This protein binds this small molecule.
Small molecule (SMILES): Cc1cn([C@H]2C[C@H](O)[C@@H](CO[P](=O)(O)O[C@H]3C[C@H](n4cnc5c(=O)[nH]c(N)nc54)O[C@@H]3CO[P](=O)(O)O[C@H]3C[C@H](n4ccc(N)nc4=O)O[C@@H]3COP(=O)=O)O2)c(=O)[nH]c1=O

Binding-site contacts:
Ligand atom C6 contacts residue LEU175 of chain 2.I at 3.7 Å (hydrophobic).
Ligand atom P contacts residue LYS165 of chain 2.E at 3.9 Å.
Ligand atom N7 contacts residue LYS115 of chain 2.I at 2.9 Å (salt-bridge).
Ligand atom OP1 contacts residue LYS164 of chain 2.E at 3.4 Å.
Ligand atom O3' contacts residue ARG61 of chain 2.I at 4.0 Å.
Ligand atom C5' contacts residue LEU113 of chain 2.I at 4.0 Å (hydrophobic).
Ligand atom OP1 contacts residue ALA163 of chain 2.E at 3.9 Å.
Ligand atom OP2 contacts residue LYS115 of chain 2.I at 3.9 Å.
Ligand atom O6 contacts residue LYS173 of chain 2.I at 2.9 Å (salt-bridge).
Ligand atom N9 contacts residue LEU175 of chain 2.I at 3.8 Å.
Ligand atom OP1 contacts residue PHE52 of chain 3.G at 3.0 Å (h-bond).
Ligand atom C4 contacts residue LEU175 of chain 2.I at 3.8 Å (hydrophobic).
Ligand atom N7 contacts residue LEU175 of chain 2.I at 4.0 Å.
Ligand atom O6 contacts residue LEU175 of chain 2.I at 3.9 Å.
Ligand atom O2 contacts residue THR59 of chain 2.I at 3.4 Å (h-bond).
Ligand atom C7 contacts residue PHE52 of chain 3.G at 3.9 Å (hydrophobic).
Ligand atom P contacts residue ARG61 of chain 2.I at 3.7 Å.
Ligand atom C8 contacts residue LEU175 of chain 2.I at 3.9 Å (hydrophobic).
Ligand atom O6 contacts residue LYS115 of chain 2.I at 3.4 Å (salt-bridge).
Ligand atom N7 contacts residue TYR244 of chain 2.I at 3.9 Å.
Ligand atom C2 contacts residue GLN246 of chain 2.I at 3.8 Å.
Ligand atom C6 contacts residue LYS173 of chain 2.I at 3.9 Å.
Ligand atom C5 contacts residue LYS115 of chain 2.I at 3.7 Å.
Ligand atom C2 contacts residue THR59 of chain 2.I at 3.5 Å.
Ligand atom O5' contacts residue TYR244 of chain 2.I at 3.9 Å.
Ligand atom C5 contacts residue LYS173 of chain 2.I at 3.8 Å.
Ligand atom OP2 contacts residue TYR244 of chain 2.I at 3.1 Å (h-bond).
Ligand atom OP2 contacts residue LYS165 of chain 2.E at 3.1 Å (salt-bridge).
Ligand atom OP1 contacts residue LYS165 of chain 2.E at 2.8 Å (salt-bridge).
Ligand atom C6 contacts residue LYS115 of chain 2.I at 3.9 Å.
Ligand atom C5 contacts residue LEU175 of chain 2.I at 3.9 Å (hydrophobic).
Ligand atom O4 contacts residue ARG56 of chain 3.G at 3.1 Å (salt-bridge).
Ligand atom N4 contacts residue LYS173 of chain 2.I at 3.7 Å.
Ligand atom N3 contacts residue THR59 of chain 2.I at 3.4 Å (h-bond).
Ligand atom O3' contacts residue LYS112 of chain 2.I at 3.2 Å.
Ligand atom O2 contacts residue GLN246 of chain 2.I at 2.6 Å (h-bond).
Ligand atom C2' contacts residue TYR244 of chain 2.I at 3.7 Å (hydrophobic).
Ligand atom C8 contacts residue LYS115 of chain 2.I at 4.0 Å.
Ligand atom OP2 contacts residue ARG61 of chain 2.I at 2.8 Å (salt-bridge).
Ligand atom C8 contacts residue TYR244 of chain 2.I at 3.2 Å (hydrophobic).

Sequence of chain 3.G:
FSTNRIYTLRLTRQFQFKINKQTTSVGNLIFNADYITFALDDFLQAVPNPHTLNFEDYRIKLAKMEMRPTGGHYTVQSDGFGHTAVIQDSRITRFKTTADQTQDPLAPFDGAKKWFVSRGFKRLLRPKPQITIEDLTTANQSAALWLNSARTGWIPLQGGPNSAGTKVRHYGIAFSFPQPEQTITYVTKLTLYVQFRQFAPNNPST

Sequence of chain 2.E:
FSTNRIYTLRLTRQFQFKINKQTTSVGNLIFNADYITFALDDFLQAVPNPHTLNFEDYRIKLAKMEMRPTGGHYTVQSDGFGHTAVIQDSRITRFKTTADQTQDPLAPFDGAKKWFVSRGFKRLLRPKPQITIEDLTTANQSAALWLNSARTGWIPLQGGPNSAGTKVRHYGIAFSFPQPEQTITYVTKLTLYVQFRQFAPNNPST

Sequence of chain 2.I:
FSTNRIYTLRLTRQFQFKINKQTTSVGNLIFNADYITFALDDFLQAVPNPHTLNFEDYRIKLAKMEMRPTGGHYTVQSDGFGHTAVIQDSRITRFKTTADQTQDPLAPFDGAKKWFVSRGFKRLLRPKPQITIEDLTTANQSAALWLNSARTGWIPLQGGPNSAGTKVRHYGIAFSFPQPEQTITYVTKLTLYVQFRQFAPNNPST